Binding-site contacts:
Ligand atom C4 contacts residue ASP39 of chain 1.B at 3.7 Å.
Ligand atom C5 contacts residue GLN179 of chain 1.E at 3.9 Å.
Ligand atom C4 contacts residue TYR240 of chain 1.E at 3.2 Å (hydrophobic).
Ligand atom C2 contacts residue ASP39 of chain 1.B at 3.9 Å.
Ligand atom C3 contacts residue TRP244 of chain 1.E at 4.1 Å (hydrophobic).
Ligand atom C8 contacts residue PHE177 of chain 1.E at 3.8 Å (hydrophobic).
Ligand atom O contacts residue MSE125 of chain 1.E at 4.2 Å.
Ligand atom O contacts residue CYS171 of chain 1.E at 4.2 Å.
Ligand atom C7 contacts residue TYR66 of chain 1.E at 3.7 Å (hydrophobic).
Ligand atom C9 contacts residue VAL293 of chain 1.E at 4.1 Å (hydrophobic).
Ligand atom O contacts residue HIS129 of chain 1.E at 3.2 Å (h-bond).
Ligand atom C7 contacts residue CYS171 of chain 1.E at 3.3 Å (hydrophobic).
Ligand atom C6 contacts residue TRP244 of chain 1.E at 3.7 Å (hydrophobic).
Ligand atom C4 contacts residue TYR66 of chain 1.E at 4.3 Å (hydrophobic).
Ligand atom C7 contacts residue TRP244 of chain 1.E at 4.2 Å (hydrophobic).
Ligand atom C contacts residue TYR66 of chain 1.E at 3.9 Å (hydrophobic).
Ligand atom C contacts residue LEU295 of chain 1.E at 4.3 Å (hydrophobic).
Ligand atom C8 contacts residue TYR66 of chain 1.E at 4.0 Å (hydrophobic).
Ligand atom O contacts residue TYR66 of chain 1.E at 3.6 Å.
Ligand atom C4 contacts residue GLN179 of chain 1.E at 3.8 Å.
Ligand atom C8 contacts residue TYR45 of chain 1.B at 3.4 Å (hydrophobic).
Ligand atom C5 contacts residue TYR66 of chain 1.E at 3.5 Å (hydrophobic).
Ligand atom C9 contacts residue LEU295 of chain 1.E at 4.1 Å (hydrophobic).
Ligand atom C8 contacts residue ASP39 of chain 1.B at 4.2 Å.
Ligand atom C2 contacts residue PHE40 of chain 1.B at 3.8 Å (hydrophobic).
Ligand atom C3 contacts residue TYR66 of chain 1.E at 3.9 Å (hydrophobic).
Ligand atom C1 contacts residue PHE40 of chain 1.B at 4.0 Å (hydrophobic).
Ligand atom C6 contacts residue TYR66 of chain 1.E at 3.5 Å (hydrophobic).
Ligand atom C2 contacts residue TYR240 of chain 1.E at 3.7 Å (hydrophobic).
Ligand atom C6 contacts residue GLN179 of chain 1.E at 4.0 Å.
Ligand atom C3 contacts residue TYR240 of chain 1.E at 3.7 Å (hydrophobic).
Ligand atom C6 contacts residue CYS171 of chain 1.E at 4.4 Å (hydrophobic).
Ligand atom C7 contacts residue MSE125 of chain 1.E at 4.2 Å.
Ligand atom C contacts residue LEU342 of chain 1.E at 3.8 Å (hydrophobic).
Ligand atom C9 contacts residue PHE40 of chain 1.B at 4.0 Å (hydrophobic).
Ligand atom C8 contacts residue CYS171 of chain 1.E at 3.9 Å (hydrophobic).
Ligand atom C7 contacts residue CYS180 of chain 1.E at 3.4 Å (hydrophobic).
Ligand atom O contacts residue CYS180 of chain 1.E at 3.6 Å.
Ligand atom C5 contacts residue TYR240 of chain 1.E at 4.4 Å (hydrophobic).
Ligand atom O contacts residue TRP244 of chain 1.E at 3.7 Å.

Sequence of chain 1.B:
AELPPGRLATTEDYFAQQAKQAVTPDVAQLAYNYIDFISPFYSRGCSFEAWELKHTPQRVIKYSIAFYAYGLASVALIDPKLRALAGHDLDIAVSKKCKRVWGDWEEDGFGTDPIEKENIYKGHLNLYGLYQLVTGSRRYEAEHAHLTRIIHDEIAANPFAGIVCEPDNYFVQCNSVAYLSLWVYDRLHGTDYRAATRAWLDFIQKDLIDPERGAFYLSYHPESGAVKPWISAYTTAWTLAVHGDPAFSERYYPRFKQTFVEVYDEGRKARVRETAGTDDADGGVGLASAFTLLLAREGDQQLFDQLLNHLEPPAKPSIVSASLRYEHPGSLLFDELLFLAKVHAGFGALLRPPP

A protein and the small-molecule ligand that binds it are described below.
Small molecule (SMILES): CC(C)=CCC/C(C)=C/CO

Sequence of chain 1.E:
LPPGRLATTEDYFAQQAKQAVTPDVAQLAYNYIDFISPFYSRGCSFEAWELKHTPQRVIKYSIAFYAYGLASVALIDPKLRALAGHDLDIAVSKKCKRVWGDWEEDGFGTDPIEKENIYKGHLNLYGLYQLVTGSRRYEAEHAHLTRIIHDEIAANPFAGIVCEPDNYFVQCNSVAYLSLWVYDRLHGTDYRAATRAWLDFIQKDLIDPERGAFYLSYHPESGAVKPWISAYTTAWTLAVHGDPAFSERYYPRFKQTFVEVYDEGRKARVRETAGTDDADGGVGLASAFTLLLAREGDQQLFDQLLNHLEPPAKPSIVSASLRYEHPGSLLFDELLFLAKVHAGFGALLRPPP